Binding-site contacts:
Ligand atom C17 contacts residue ARG81 of chain 1.A at 4.0 Å.
Ligand atom C7 contacts residue GLY71 of chain 1.A at 3.8 Å.
Ligand atom C6 contacts residue GLY73 of chain 1.A at 3.6 Å.
Ligand atom O8 contacts residue GLY71 of chain 1.A at 3.0 Å (h-bond).
Ligand atom C7 contacts residue GLY73 of chain 1.A at 4.2 Å.
Ligand atom C12 contacts residue ASN101 of chain 1.A at 4.2 Å.
Ligand atom N14 contacts residue THR106 of chain 1.A at 3.0 Å (h-bond).
Ligand atom C11 contacts residue GLN110 of chain 1.A at 3.9 Å.
Ligand atom C2 contacts residue ARG81 of chain 1.A at 3.8 Å.
Ligand atom C4 contacts residue GLY73 of chain 1.A at 3.7 Å.
Ligand atom N14 contacts residue GLY108 of chain 1.A at 3.9 Å.
Ligand atom C5 contacts residue THR72 of chain 1.A at 4.0 Å.
Ligand atom C9 contacts residue GLN110 of chain 1.A at 3.7 Å.
Ligand atom C6 contacts residue GLY71 of chain 1.A at 4.0 Å.
Ligand atom O18 contacts residue ARG81 of chain 1.A at 3.0 Å (salt-bridge).
Ligand atom C5 contacts residue GLY73 of chain 1.A at 3.5 Å.
Ligand atom O10 contacts residue ALA100 of chain 1.A at 3.4 Å.
Ligand atom C15 contacts residue SER80 of chain 1.A at 3.1 Å.
Ligand atom C16 contacts residue SER80 of chain 1.A at 3.2 Å.
Ligand atom C15 contacts residue GLY108 of chain 1.A at 3.7 Å.
Ligand atom C9 contacts residue ASN101 of chain 1.A at 3.6 Å.
Ligand atom C13 contacts residue GLY73 of chain 1.A at 4.1 Å.
Ligand atom O10 contacts residue ALA102 of chain 1.A at 3.7 Å.
Ligand atom C13 contacts residue THR106 of chain 1.A at 3.5 Å.
Ligand atom C9 contacts residue GLY71 of chain 1.A at 4.0 Å.
Ligand atom C1 contacts residue ALA102 of chain 1.A at 3.7 Å (hydrophobic).
Ligand atom C12 contacts residue THR106 of chain 1.A at 3.1 Å.
Ligand atom C11 contacts residue ALA102 of chain 1.A at 4.1 Å (hydrophobic).
Ligand atom C9 contacts residue ALA100 of chain 1.A at 3.9 Å (hydrophobic).
Ligand atom O8 contacts residue GLN110 of chain 1.A at 3.2 Å (h-bond).
Ligand atom O10 contacts residue ASN101 of chain 1.A at 3.1 Å.
Ligand atom C15 contacts residue THR106 of chain 1.A at 4.2 Å.
Ligand atom C15 contacts residue GLY74 of chain 1.A at 3.5 Å.
Ligand atom C6 contacts residue THR72 of chain 1.A at 3.6 Å.
Ligand atom C1 contacts residue ARG81 of chain 1.A at 3.5 Å.
Ligand atom C16 contacts residue GLY74 of chain 1.A at 3.7 Å.
Ligand atom C6 contacts residue GLN110 of chain 1.A at 3.5 Å.
Ligand atom C4 contacts residue THR72 of chain 1.A at 3.4 Å.
Ligand atom C7 contacts residue GLN110 of chain 1.A at 3.3 Å.
Ligand atom C11 contacts residue ASN101 of chain 1.A at 3.9 Å.

Sequence of chain 1.A:
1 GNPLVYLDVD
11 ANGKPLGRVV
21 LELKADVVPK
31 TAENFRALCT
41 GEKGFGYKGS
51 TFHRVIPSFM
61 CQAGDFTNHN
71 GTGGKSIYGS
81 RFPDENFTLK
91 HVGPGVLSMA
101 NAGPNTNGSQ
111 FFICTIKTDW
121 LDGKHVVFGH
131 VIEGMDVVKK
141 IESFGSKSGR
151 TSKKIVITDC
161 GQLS

The protein below binds the small molecule below.
Small molecule (SMILES): CCN1Cc2cc3c(cc2NCCC1=O)OCO3